Binding-site contacts:
Ligand atom N2 contacts residue ASP3 of chain 1.A at 3.8 Å.
Ligand atom C1 contacts residue PHE4 of chain 1.A at 3.8 Å (hydrophobic).
Ligand atom O5 contacts residue ASN6 of chain 1.A at 2.3 Å (h-bond).
Ligand atom C1 contacts residue ASN155 of chain 1.A at 3.9 Å.
Ligand atom C6 contacts residue ASN155 of chain 1.A at 3.7 Å.
Ligand atom C4 contacts residue ASN155 of chain 1.A at 4.4 Å.
Ligand atom C1 contacts residue ASN6 of chain 1.A at 1.4 Å.
Ligand atom N2 contacts residue PHE4 of chain 1.A at 2.8 Å (h-bond).
Ligand atom C3 contacts residue ASP3 of chain 1.A at 4.1 Å.
Ligand atom C2 contacts residue PHE4 of chain 1.A at 3.8 Å (hydrophobic).
Ligand atom C4 contacts residue ASN6 of chain 1.A at 4.2 Å.
Ligand atom C8 contacts residue ASP3 of chain 1.A at 3.6 Å.
Ligand atom O6 contacts residue ASP3 of chain 1.A at 2.6 Å (salt-bridge).
Ligand atom C8 contacts residue PHE4 of chain 1.A at 3.4 Å (hydrophobic).
Ligand atom C5 contacts residue ASN155 of chain 1.A at 3.3 Å.
Ligand atom O7 contacts residue ASN6 of chain 1.A at 4.2 Å.
Ligand atom C5 contacts residue ASN6 of chain 1.A at 3.6 Å.
Ligand atom O5 contacts residue ASP3 of chain 1.A at 3.6 Å.
Ligand atom O7 contacts residue ASP3 of chain 1.A at 4.5 Å.
Ligand atom C7 contacts residue PHE4 of chain 1.A at 3.6 Å (hydrophobic).
Ligand atom O4 contacts residue ASN155 of chain 1.A at 4.4 Å.
Ligand atom C6 contacts residue ASP3 of chain 1.A at 3.1 Å.
Ligand atom C3 contacts residue ASN6 of chain 1.A at 3.8 Å.
Ligand atom C2 contacts residue ASN6 of chain 1.A at 2.4 Å.
Ligand atom C5 contacts residue ASP3 of chain 1.A at 4.0 Å.
Ligand atom O5 contacts residue ASN155 of chain 1.A at 3.9 Å.
Ligand atom C3 contacts residue PHE4 of chain 1.A at 4.4 Å (hydrophobic).
Ligand atom O3 contacts residue ASP3 of chain 1.A at 3.2 Å (salt-bridge).
Ligand atom N2 contacts residue ASN6 of chain 1.A at 2.9 Å (h-bond).
Ligand atom C7 contacts residue ASP3 of chain 1.A at 3.8 Å.
Ligand atom C7 contacts residue ASN6 of chain 1.A at 3.7 Å.

Sequence of chain 1.A:
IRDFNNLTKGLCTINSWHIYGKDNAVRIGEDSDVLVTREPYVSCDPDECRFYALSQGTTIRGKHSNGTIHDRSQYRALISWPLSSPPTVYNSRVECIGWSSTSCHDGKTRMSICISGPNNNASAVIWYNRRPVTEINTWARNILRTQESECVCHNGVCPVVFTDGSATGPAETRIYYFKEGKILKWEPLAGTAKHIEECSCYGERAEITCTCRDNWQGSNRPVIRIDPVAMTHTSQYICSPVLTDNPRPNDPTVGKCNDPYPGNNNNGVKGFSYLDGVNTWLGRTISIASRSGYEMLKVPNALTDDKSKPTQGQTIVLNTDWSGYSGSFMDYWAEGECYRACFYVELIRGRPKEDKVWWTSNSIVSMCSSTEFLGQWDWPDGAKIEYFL

This protein binds this small molecule.
Small molecule (SMILES): CC(=O)N[C@H]1[C@H](O[C@H]2[C@H](O)[C@@H](NC(C)=O)CO[C@@H]2CO)O[C@H](CO)[C@@H](O)[C@@H]1O